A small-molecule ligand and the protein it binds are described below.
Small molecule (SMILES): CC(=O)N[C@H]1[C@H](O[C@H]2[C@H](O)[C@@H](NC(C)=O)CO[C@@H]2CO)O[C@H](CO)[C@@H](O[C@@H]2O[C@H](CO[C@H]3O[C@H](CO)[C@@H](O)[C@H](O)[C@@H]3O)[C@@H](O)[C@H](O[C@H]3O[C@H](CO)[C@@H](O)[C@H](O)[C@@H]3O)[C@@H]2O)[C@@H]1O

Binding-site contacts:
Ligand atom O5 contacts residue SER94 of chain 1.D at 4.4 Å.
Ligand atom C4 contacts residue ASN92 of chain 1.D at 4.2 Å.
Ligand atom C2 contacts residue ASN92 of chain 1.D at 2.4 Å.
Ligand atom C3 contacts residue ASN92 of chain 1.D at 3.8 Å.
Ligand atom C1 contacts residue ASN92 of chain 1.D at 1.4 Å.
Ligand atom C5 contacts residue ASN92 of chain 1.D at 3.7 Å.
Ligand atom O6 contacts residue ARG98 of chain 1.D at 3.4 Å (salt-bridge).
Ligand atom O7 contacts residue ASN92 of chain 1.D at 4.2 Å.
Ligand atom O5 contacts residue GLU95 of chain 1.D at 3.5 Å (salt-bridge).
Ligand atom C6 contacts residue ARG98 of chain 1.D at 3.9 Å.
Ligand atom C1 contacts residue SER94 of chain 1.D at 4.0 Å.
Ligand atom O5 contacts residue ASN92 of chain 1.D at 2.4 Å (h-bond).
Ligand atom C1 contacts residue GLU95 of chain 1.D at 4.1 Å.
Ligand atom C8 contacts residue ARG98 of chain 1.D at 3.4 Å.
Ligand atom C7 contacts residue ASN92 of chain 1.D at 3.8 Å.
Ligand atom N2 contacts residue ASN92 of chain 1.D at 2.9 Å (h-bond).
Ligand atom O6 contacts residue GLU95 of chain 1.D at 3.9 Å.
Ligand atom C7 contacts residue ARG98 of chain 1.D at 4.4 Å.
Ligand atom C8 contacts residue ASN92 of chain 1.D at 4.2 Å.
Ligand atom C5 contacts residue SER94 of chain 1.D at 4.1 Å.

Sequence of chain 1.D:
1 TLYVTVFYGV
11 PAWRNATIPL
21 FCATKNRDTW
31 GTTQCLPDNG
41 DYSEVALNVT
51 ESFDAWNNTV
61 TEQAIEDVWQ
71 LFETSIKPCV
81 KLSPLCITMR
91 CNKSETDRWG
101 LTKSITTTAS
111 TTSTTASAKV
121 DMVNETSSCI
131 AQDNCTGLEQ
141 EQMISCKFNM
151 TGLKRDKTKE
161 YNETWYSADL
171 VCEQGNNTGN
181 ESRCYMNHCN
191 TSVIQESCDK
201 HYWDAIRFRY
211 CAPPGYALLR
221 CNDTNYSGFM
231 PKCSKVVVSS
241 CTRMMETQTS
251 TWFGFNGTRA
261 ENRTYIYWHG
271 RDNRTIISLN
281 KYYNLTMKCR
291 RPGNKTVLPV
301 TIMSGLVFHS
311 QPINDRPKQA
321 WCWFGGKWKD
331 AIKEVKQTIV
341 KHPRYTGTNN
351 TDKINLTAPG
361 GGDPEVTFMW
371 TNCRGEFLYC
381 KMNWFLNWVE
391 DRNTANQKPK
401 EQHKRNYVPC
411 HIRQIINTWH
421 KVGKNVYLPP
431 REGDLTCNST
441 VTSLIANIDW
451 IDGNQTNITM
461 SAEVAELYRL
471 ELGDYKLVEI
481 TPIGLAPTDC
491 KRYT